This protein binds this small molecule.
Small molecule (SMILES): CC(C)C[C@H](NC(=O)OC(C)(C)C1CCC(F)(F)CC1)C(=O)N[C@@H](C[C@@H]1CC=NC1=O)C(O)S(=O)(=O)O

Binding-site contacts:
Ligand atom C29 contacts residue YKA1 of chain 1.C at 0.0 Å.
Ligand atom C21 contacts residue YKA1 of chain 1.C at 0.1 Å.
Ligand atom N12 contacts residue YKA1 of chain 1.C at 0.1 Å (h-bond).
Ligand atom C06 contacts residue YKA1 of chain 1.C at 0.1 Å.
Ligand atom C26 contacts residue YKA1 of chain 1.C at 0.0 Å.
Ligand atom C11 contacts residue YKA1 of chain 1.C at 0.1 Å.
Ligand atom C16 contacts residue YKA1 of chain 1.C at 0.0 Å.
Ligand atom O03 contacts residue YKA1 of chain 1.C at 0.0 Å (h-bond).
Ligand atom C09 contacts residue YKA1 of chain 1.C at 0.0 Å.
Ligand atom F30 contacts residue YKA1 of chain 1.C at 0.0 Å.
Ligand atom C10 contacts residue YKA1 of chain 1.C at 0.0 Å.
Ligand atom C19 contacts residue YKA1 of chain 1.C at 0.0 Å.
Ligand atom C08 contacts residue YKA1 of chain 1.C at 0.0 Å.
Ligand atom C32 contacts residue YKA1 of chain 1.C at 0.0 Å.
Ligand atom C28 contacts residue YKA1 of chain 1.C at 0.0 Å.
Ligand atom C07 contacts residue YKA1 of chain 1.C at 0.1 Å.
Ligand atom C04 contacts residue YKA1 of chain 1.C at 0.0 Å.
Ligand atom C25 contacts residue YKA1 of chain 1.C at 0.0 Å.
Ligand atom C01 contacts residue YKA1 of chain 1.C at 0.0 Å.
Ligand atom N12 contacts residue HIS168 of chain 1.A at 2.9 Å (h-bond).
Ligand atom O20 contacts residue HIS167 of chain 1.A at 2.7 Å (h-bond).
Ligand atom N17 contacts residue YKA1 of chain 1.C at 0.0 Å (h-bond).
Ligand atom O24 contacts residue YKA1 of chain 1.C at 0.0 Å (h-bond).
Ligand atom F31 contacts residue THR194 of chain 1.A at 3.0 Å.
Ligand atom O20 contacts residue YKA1 of chain 1.C at 0.0 Å (h-bond).
Ligand atom N05 contacts residue GLN193 of chain 1.A at 2.9 Å (h-bond).
Ligand atom C14 contacts residue YKA1 of chain 1.C at 0.1 Å.
Ligand atom O23 contacts residue YKA1 of chain 1.C at 0.1 Å (h-bond).
Ligand atom F31 contacts residue YKA1 of chain 1.C at 0.0 Å.
Ligand atom C21 contacts residue CYS149 of chain 1.A at 1.8 Å (hydrophobic).
Ligand atom O22 contacts residue CYS149 of chain 1.A at 2.6 Å (h-bond).
Ligand atom N05 contacts residue YKA1 of chain 1.C at 0.1 Å (h-bond).
Ligand atom C18 contacts residue YKA1 of chain 1.C at 0.0 Å.
Ligand atom C33 contacts residue YKA1 of chain 1.C at 0.0 Å.
Ligand atom O22 contacts residue YKA1 of chain 1.C at 1.3 Å.
Ligand atom C13 contacts residue CYS149 of chain 1.A at 2.8 Å (hydrophobic).
Ligand atom C02 contacts residue YKA1 of chain 1.C at 0.0 Å.
Ligand atom C27 contacts residue YKA1 of chain 1.C at 0.0 Å.
Ligand atom C13 contacts residue YKA1 of chain 1.C at 0.1 Å.
Ligand atom C15 contacts residue YKA1 of chain 1.C at 0.0 Å.

Sequence of chain 1.A:
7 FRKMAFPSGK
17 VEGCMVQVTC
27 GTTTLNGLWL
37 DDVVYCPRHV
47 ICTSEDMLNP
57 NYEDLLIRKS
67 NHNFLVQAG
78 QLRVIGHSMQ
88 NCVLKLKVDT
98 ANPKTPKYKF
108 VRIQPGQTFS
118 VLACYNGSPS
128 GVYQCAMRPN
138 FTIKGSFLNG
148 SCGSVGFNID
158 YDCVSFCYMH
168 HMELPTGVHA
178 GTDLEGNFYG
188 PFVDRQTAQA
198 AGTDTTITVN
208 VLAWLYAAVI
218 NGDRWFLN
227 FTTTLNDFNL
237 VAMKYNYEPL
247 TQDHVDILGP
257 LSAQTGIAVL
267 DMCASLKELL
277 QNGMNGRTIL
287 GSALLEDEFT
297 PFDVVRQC